Sequence of chain 22.C:
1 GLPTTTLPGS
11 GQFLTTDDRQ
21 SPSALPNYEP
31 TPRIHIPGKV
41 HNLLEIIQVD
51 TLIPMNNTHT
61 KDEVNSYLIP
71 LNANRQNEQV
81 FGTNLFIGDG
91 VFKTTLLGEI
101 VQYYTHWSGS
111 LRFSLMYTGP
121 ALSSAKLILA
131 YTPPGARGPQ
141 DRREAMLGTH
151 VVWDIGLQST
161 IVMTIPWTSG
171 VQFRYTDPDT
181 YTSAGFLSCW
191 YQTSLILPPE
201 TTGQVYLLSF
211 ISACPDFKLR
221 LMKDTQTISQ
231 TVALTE

A protein and the small-molecule ligand that binds it are described below.
Small molecule (SMILES): Cc1cc(CCCCCOc2ccc(C3=NCCO3)cc2)on1

Binding-site contacts:
Ligand atom C5C contacts residue VAL191 of chain 22.A at 3.8 Å (hydrophobic).
Ligand atom C4 contacts residue TYR197 of chain 22.A at 3.8 Å (hydrophobic).
Ligand atom N3A contacts residue PRO174 of chain 22.A at 3.7 Å.
Ligand atom C5A contacts residue PHE186 of chain 22.A at 3.5 Å (hydrophobic).
Ligand atom O1 contacts residue LEU106 of chain 22.A at 3.7 Å.
Ligand atom N3A contacts residue ALA24 of chain 22.C at 3.8 Å.
Ligand atom C5 contacts residue LEU106 of chain 22.A at 3.8 Å (hydrophobic).
Ligand atom N3A contacts residue PHE186 of chain 22.A at 4.0 Å.
Ligand atom C3B contacts residue VAL188 of chain 22.A at 3.8 Å (hydrophobic).
Ligand atom O1B contacts residue ILE104 of chain 22.A at 3.9 Å.
Ligand atom C1B contacts residue VAL188 of chain 22.A at 3.8 Å (hydrophobic).
Ligand atom C6B contacts residue ILE104 of chain 22.A at 3.6 Å (hydrophobic).
Ligand atom C1C contacts residue LEU106 of chain 22.A at 3.8 Å (hydrophobic).
Ligand atom C2B contacts residue VAL188 of chain 22.A at 3.5 Å (hydrophobic).
Ligand atom N2 contacts residue ASN219 of chain 22.A at 3.8 Å.
Ligand atom C1B contacts residue TYR128 of chain 22.A at 3.6 Å (hydrophobic).
Ligand atom C4 contacts residue LEU106 of chain 22.A at 3.9 Å (hydrophobic).
Ligand atom C1B contacts residue ILE104 of chain 22.A at 4.0 Å (hydrophobic).
Ligand atom O1A contacts residue PHE186 of chain 22.A at 3.0 Å.
Ligand atom C4B contacts residue TYR152 of chain 22.A at 3.8 Å (hydrophobic).
Ligand atom O1 contacts residue MET221 of chain 22.A at 3.9 Å.
Ligand atom C6B contacts residue TYR128 of chain 22.A at 3.3 Å (hydrophobic).
Ligand atom C3C contacts residue TYR128 of chain 22.A at 3.4 Å (hydrophobic).
Ligand atom C5B contacts residue MET224 of chain 22.A at 3.8 Å (hydrophobic).
Ligand atom C3B contacts residue TYR152 of chain 22.A at 3.7 Å (hydrophobic).
Ligand atom C31 contacts residue ASN219 of chain 22.A at 3.3 Å.
Ligand atom C2A contacts residue PHE186 of chain 22.A at 3.3 Å (hydrophobic).
Ligand atom N2 contacts residue LEU106 of chain 22.A at 3.8 Å.
Ligand atom C4B contacts residue PHE186 of chain 22.A at 3.6 Å (hydrophobic).
Ligand atom C1C contacts residue TYR128 of chain 22.A at 3.7 Å (hydrophobic).
Ligand atom C4A contacts residue PRO174 of chain 22.A at 3.1 Å (hydrophobic).
Ligand atom C2C contacts residue TYR197 of chain 22.A at 3.7 Å (hydrophobic).
Ligand atom C2A contacts residue TYR152 of chain 22.A at 3.6 Å (hydrophobic).
Ligand atom C4C contacts residue VAL188 of chain 22.A at 3.7 Å (hydrophobic).
Ligand atom C4C contacts residue VAL191 of chain 22.A at 3.0 Å (hydrophobic).
Ligand atom O1B contacts residue TYR128 of chain 22.A at 3.4 Å (h-bond).
Ligand atom C5A contacts residue VAL176 of chain 22.A at 3.6 Å (hydrophobic).
Ligand atom C5B contacts residue PHE186 of chain 22.A at 3.9 Å (hydrophobic).
Ligand atom C3 contacts residue ASN219 of chain 22.A at 4.0 Å.
Ligand atom N3A contacts residue TYR152 of chain 22.A at 3.5 Å.

Sequence of chain 22.A:
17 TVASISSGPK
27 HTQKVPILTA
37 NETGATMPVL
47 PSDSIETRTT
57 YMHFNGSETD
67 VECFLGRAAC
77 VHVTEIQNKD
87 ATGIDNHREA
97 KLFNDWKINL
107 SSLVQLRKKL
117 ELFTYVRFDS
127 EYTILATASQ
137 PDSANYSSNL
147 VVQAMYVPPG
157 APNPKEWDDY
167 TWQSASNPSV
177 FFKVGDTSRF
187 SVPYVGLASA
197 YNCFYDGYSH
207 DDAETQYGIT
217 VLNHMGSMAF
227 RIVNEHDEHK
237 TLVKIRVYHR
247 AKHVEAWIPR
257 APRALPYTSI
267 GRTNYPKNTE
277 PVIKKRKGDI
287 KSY